Sequence of chain 1.A:
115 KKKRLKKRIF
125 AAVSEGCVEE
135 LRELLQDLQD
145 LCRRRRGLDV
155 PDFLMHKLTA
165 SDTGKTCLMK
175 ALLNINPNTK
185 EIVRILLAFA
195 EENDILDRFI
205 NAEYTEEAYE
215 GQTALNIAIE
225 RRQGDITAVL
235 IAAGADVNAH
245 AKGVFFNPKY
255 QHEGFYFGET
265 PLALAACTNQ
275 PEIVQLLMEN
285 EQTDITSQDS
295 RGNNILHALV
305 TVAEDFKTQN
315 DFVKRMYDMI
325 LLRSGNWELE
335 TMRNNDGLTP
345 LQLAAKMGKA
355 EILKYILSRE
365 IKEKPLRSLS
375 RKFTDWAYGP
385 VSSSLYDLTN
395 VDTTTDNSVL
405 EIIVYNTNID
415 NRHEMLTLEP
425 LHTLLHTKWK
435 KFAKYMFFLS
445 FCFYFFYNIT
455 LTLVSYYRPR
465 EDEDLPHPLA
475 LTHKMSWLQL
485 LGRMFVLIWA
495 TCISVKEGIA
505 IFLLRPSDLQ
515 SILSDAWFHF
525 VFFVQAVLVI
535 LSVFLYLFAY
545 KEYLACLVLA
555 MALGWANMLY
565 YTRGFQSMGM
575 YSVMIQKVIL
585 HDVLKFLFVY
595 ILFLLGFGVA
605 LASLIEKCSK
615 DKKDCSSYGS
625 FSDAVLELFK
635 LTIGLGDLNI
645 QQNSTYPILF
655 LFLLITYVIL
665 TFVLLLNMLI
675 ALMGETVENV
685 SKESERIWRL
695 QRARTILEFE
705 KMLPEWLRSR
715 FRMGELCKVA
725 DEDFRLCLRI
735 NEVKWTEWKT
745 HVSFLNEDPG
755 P

Binding-site contacts:
Ligand atom C10 contacts residue MET706 of chain 1.A at 4.0 Å (hydrophobic).
Ligand atom C10 contacts residue MET440 of chain 1.A at 3.8 Å (hydrophobic).
Ligand atom C11 contacts residue MET440 of chain 1.A at 3.7 Å (hydrophobic).
Ligand atom C12 contacts residue LEU443 of chain 1.A at 4.3 Å (hydrophobic).
Ligand atom C09 contacts residue MET706 of chain 1.A at 3.4 Å (hydrophobic).
Ligand atom N17 contacts residue LYS500 of chain 1.A at 4.1 Å.
Ligand atom C04 contacts residue GLU501 of chain 1.A at 3.0 Å.
Ligand atom C06 contacts residue PHE526 of chain 1.A at 3.5 Å (hydrophobic).
Ligand atom C06 contacts residue TYR565 of chain 1.A at 3.5 Å (hydrophobic).
Ligand atom C07 contacts residue TYR565 of chain 1.A at 3.4 Å (hydrophobic).
Ligand atom C13 contacts residue SER444 of chain 1.A at 3.3 Å.
Ligand atom C05 contacts residue TYR564 of chain 1.A at 4.4 Å (hydrophobic).
Ligand atom C05 contacts residue PHE526 of chain 1.A at 3.4 Å (hydrophobic).
Ligand atom C16 contacts residue CYS496 of chain 1.A at 3.3 Å (hydrophobic).
Ligand atom C03 contacts residue GLU501 of chain 1.A at 3.8 Å.
Ligand atom C04 contacts residue GLU702 of chain 1.A at 4.3 Å.
Ligand atom C13 contacts residue TRP493 of chain 1.A at 4.2 Å (hydrophobic).
Ligand atom C12 contacts residue SER444 of chain 1.A at 2.8 Å.
Ligand atom C11 contacts residue SER444 of chain 1.A at 2.3 Å.
Ligand atom C02 contacts residue MET706 of chain 1.A at 4.4 Å (hydrophobic).
Ligand atom C03 contacts residue LYS500 of chain 1.A at 4.3 Å.
Ligand atom B01 contacts residue MET706 of chain 1.A at 4.2 Å.
Ligand atom C12 contacts residue PHE447 of chain 1.A at 3.8 Å (hydrophobic).
Ligand atom C06 contacts residue TYR564 of chain 1.A at 4.3 Å (hydrophobic).
Ligand atom C10 contacts residue SER444 of chain 1.A at 2.5 Å.
Ligand atom C09 contacts residue PHE703 of chain 1.A at 3.9 Å (hydrophobic).
Ligand atom C05 contacts residue GLU501 of chain 1.A at 3.6 Å.
Ligand atom C09 contacts residue SER444 of chain 1.A at 3.1 Å.
Ligand atom C12 contacts residue TRP493 of chain 1.A at 4.5 Å (hydrophobic).
Ligand atom C03 contacts residue MET706 of chain 1.A at 3.9 Å (hydrophobic).
Ligand atom C08 contacts residue SER444 of chain 1.A at 3.5 Å.
Ligand atom C10 contacts residue PHE703 of chain 1.A at 3.8 Å (hydrophobic).
Ligand atom C08 contacts residue MET706 of chain 1.A at 4.3 Å (hydrophobic).
Ligand atom N17 contacts residue CYS496 of chain 1.A at 3.5 Å (h-bond).
Ligand atom C11 contacts residue LEU443 of chain 1.A at 3.9 Å (hydrophobic).
Ligand atom C16 contacts residue LYS500 of chain 1.A at 3.7 Å.

A small-molecule ligand and the protein it binds are described below.
Small molecule (SMILES): NCCOB(c1ccccc1)c1ccccc1